This protein binds this small molecule.
Small molecule (SMILES): Nc1ncnc2c1ncn2[C@H]1C[C@H](O)[C@@H](COP(=O)(O)O)O1

Sequence of chain 55.A:
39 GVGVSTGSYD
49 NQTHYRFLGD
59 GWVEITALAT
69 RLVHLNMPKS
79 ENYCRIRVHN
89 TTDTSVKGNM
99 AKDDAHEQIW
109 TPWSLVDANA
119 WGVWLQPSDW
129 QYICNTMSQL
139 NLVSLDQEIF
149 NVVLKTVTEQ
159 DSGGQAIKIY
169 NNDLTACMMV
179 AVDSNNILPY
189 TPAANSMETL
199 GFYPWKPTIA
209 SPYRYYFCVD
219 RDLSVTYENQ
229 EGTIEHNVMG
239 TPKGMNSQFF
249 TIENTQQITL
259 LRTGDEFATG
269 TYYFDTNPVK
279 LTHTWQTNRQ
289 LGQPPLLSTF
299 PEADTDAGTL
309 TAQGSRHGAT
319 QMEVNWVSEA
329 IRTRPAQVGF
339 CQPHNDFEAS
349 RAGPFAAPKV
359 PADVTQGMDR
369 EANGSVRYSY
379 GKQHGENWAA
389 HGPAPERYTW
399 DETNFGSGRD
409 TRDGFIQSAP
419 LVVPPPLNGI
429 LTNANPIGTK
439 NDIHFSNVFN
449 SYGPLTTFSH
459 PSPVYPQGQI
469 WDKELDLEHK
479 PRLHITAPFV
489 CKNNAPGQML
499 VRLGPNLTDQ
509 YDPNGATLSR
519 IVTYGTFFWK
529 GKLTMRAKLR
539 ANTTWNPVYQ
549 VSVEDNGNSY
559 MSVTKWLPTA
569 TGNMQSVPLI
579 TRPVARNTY

Binding-site contacts:
Ligand atom P contacts residue TYR271 of chain 55.A at 4.5 Å.
Ligand atom O5' contacts residue ASN491 of chain 55.A at 3.5 Å (h-bond).
Ligand atom OP2 contacts residue ASP273 of chain 55.A at 2.4 Å.
Ligand atom P contacts residue PHE272 of chain 55.A at 4.3 Å.
Ligand atom OP2 contacts residue ASN491 of chain 55.A at 1.7 Å (h-bond).
Ligand atom C5' contacts residue ASN491 of chain 55.A at 4.0 Å.
Ligand atom P contacts residue ASN491 of chain 55.A at 3.0 Å.
Ligand atom OP1 contacts residue ASN491 of chain 55.A at 3.6 Å.
Ligand atom O5' contacts residue ASP273 of chain 55.A at 4.1 Å.
Ligand atom P contacts residue ASP273 of chain 55.A at 2.8 Å.
Ligand atom OP1 contacts residue PHE272 of chain 55.A at 3.3 Å.
Ligand atom OP1 contacts residue ASP273 of chain 55.A at 3.3 Å.
Ligand atom OP1 contacts residue TYR271 of chain 55.A at 3.1 Å (h-bond).
Ligand atom C5' contacts residue ASP273 of chain 55.A at 3.8 Å.